Binding-site contacts:
Ligand atom C1 contacts residue ASN57 of chain 5.A at 1.5 Å.
Ligand atom O5 contacts residue ASN57 of chain 5.A at 2.4 Å (h-bond).
Ligand atom C3 contacts residue ASN57 of chain 5.A at 3.9 Å.
Ligand atom C8 contacts residue ASN57 of chain 5.A at 3.5 Å.
Ligand atom O7 contacts residue ASN57 of chain 5.A at 4.1 Å.
Ligand atom N2 contacts residue ASN57 of chain 5.A at 2.9 Å (h-bond).
Ligand atom C2 contacts residue ASN57 of chain 5.A at 2.6 Å.
Ligand atom C4 contacts residue ASN57 of chain 5.A at 4.3 Å.
Ligand atom C5 contacts residue ARG14 of chain 5.A at 3.9 Å.
Ligand atom C6 contacts residue ARG14 of chain 5.A at 4.0 Å.
Ligand atom C7 contacts residue ASN57 of chain 5.A at 3.3 Å.
Ligand atom C1 contacts residue ARG14 of chain 5.A at 4.2 Å.
Ligand atom O5 contacts residue ARG14 of chain 5.A at 4.3 Å.
Ligand atom C5 contacts residue ASN57 of chain 5.A at 3.7 Å.

Sequence of chain 5.A:
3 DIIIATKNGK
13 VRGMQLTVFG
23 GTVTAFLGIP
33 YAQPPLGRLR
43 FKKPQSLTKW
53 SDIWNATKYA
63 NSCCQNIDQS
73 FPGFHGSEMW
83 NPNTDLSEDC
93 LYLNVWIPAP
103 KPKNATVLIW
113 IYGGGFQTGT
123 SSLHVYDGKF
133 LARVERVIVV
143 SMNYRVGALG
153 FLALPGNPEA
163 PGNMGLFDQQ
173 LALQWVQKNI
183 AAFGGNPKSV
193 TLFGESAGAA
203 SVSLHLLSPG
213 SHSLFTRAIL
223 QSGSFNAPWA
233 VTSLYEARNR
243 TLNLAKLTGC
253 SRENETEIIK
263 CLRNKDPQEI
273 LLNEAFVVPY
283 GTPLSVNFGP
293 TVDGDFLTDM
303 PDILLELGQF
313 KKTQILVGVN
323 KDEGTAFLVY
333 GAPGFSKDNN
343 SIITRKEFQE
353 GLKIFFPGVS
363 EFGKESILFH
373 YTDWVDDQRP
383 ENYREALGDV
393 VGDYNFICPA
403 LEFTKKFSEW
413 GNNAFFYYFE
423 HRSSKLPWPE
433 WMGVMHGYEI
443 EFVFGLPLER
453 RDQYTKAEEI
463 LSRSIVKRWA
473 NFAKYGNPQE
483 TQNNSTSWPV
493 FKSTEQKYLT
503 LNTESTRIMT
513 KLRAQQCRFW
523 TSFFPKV

The protein below binds the small molecule below.
Small molecule (SMILES): CC(=O)N[C@@H]1[C@@H](O)[C@H](O)[C@@H](CO)O[C@H]1O